A protein and the small-molecule ligand that binds it are described below.
Small molecule (SMILES): CC(=O)N[C@H]1[C@H](O[C@H]2[C@H](O)[C@@H](NC(C)=O)CO[C@@H]2CO)O[C@H](CO)[C@@H](O)[C@@H]1O

Binding-site contacts:
Ligand atom C8 contacts residue ARG278 of chain 1.A at 3.6 Å.
Ligand atom N2 contacts residue ASN167 of chain 2.A at 2.9 Å (h-bond).
Ligand atom C1 contacts residue THR168 of chain 2.A at 4.1 Å.
Ligand atom O7 contacts residue ASN167 of chain 2.A at 4.0 Å.
Ligand atom O7 contacts residue ARG278 of chain 1.A at 4.1 Å.
Ligand atom C5 contacts residue ASN167 of chain 2.A at 3.7 Å.
Ligand atom C2 contacts residue ASN167 of chain 2.A at 2.5 Å.
Ligand atom O5 contacts residue ARG162 of chain 2.A at 3.3 Å (salt-bridge).
Ligand atom C5 contacts residue ARG162 of chain 2.A at 4.4 Å.
Ligand atom C6 contacts residue VAL144 of chain 2.A at 4.3 Å (hydrophobic).
Ligand atom O6 contacts residue ARG162 of chain 2.A at 3.9 Å.
Ligand atom C6 contacts residue ARG162 of chain 2.A at 4.2 Å.
Ligand atom C3 contacts residue ASN167 of chain 2.A at 3.8 Å.
Ligand atom C8 contacts residue ASN167 of chain 2.A at 3.5 Å.
Ligand atom C7 contacts residue ARG278 of chain 1.A at 4.2 Å.
Ligand atom C4 contacts residue ASN167 of chain 2.A at 4.2 Å.
Ligand atom C1 contacts residue ARG162 of chain 2.A at 4.1 Å.
Ligand atom C1 contacts residue ASN167 of chain 2.A at 1.4 Å.
Ligand atom O6 contacts residue VAL144 of chain 2.A at 3.9 Å.
Ligand atom O5 contacts residue ASN167 of chain 2.A at 2.4 Å (h-bond).
Ligand atom C7 contacts residue ASN167 of chain 2.A at 3.4 Å.

Sequence of chain 2.A:
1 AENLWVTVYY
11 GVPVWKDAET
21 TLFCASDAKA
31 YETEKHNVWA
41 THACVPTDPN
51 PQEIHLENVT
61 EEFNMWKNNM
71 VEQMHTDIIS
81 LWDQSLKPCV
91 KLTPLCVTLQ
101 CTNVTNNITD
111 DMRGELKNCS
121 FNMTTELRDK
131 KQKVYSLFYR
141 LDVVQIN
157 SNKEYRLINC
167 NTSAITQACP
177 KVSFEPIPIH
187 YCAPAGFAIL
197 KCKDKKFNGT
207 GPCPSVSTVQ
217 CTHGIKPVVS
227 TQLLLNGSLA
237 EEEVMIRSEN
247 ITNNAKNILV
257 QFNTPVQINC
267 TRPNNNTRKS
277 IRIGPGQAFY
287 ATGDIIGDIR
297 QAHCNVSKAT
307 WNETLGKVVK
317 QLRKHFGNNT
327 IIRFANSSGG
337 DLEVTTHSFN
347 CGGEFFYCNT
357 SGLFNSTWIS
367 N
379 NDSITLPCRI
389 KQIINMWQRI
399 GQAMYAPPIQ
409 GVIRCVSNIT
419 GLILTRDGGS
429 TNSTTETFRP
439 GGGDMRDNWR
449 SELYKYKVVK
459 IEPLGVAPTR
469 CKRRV

Sequence of chain 1.A:
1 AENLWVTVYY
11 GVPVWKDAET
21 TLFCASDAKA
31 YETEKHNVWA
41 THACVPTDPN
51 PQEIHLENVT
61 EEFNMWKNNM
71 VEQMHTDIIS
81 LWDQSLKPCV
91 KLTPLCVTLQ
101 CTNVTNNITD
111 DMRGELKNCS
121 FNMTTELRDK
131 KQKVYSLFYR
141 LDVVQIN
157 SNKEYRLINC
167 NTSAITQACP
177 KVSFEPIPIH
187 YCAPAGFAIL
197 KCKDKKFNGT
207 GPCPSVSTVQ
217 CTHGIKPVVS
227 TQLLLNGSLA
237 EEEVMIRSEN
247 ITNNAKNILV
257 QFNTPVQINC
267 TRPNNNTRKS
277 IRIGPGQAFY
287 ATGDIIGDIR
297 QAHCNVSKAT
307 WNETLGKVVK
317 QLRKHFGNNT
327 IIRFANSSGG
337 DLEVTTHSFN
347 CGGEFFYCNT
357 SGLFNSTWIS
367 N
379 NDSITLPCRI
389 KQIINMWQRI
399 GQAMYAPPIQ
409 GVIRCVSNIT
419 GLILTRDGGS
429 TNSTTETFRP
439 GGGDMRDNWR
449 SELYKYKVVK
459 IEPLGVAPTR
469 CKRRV